Binding-site contacts:
Ligand atom O25 contacts residue ALA184 of chain 1.A at 3.5 Å.
Ligand atom C11 contacts residue ASP127 of chain 1.A at 3.8 Å.
Ligand atom F40 contacts residue ARG171 of chain 1.A at 3.4 Å.
Ligand atom N34 contacts residue MET123 of chain 1.A at 3.1 Å (h-bond).
Ligand atom C15 contacts residue TYR193 of chain 1.A at 3.6 Å (hydrophobic).
Ligand atom C21 contacts residue ASP185 of chain 1.A at 3.7 Å.
Ligand atom F41 contacts residue TYR193 of chain 1.A at 3.3 Å.
Ligand atom C32 contacts residue MET174 of chain 1.A at 3.4 Å (hydrophobic).
Ligand atom C27 contacts residue LEU120 of chain 1.A at 3.5 Å (hydrophobic).
Ligand atom C20 contacts residue MET174 of chain 1.A at 3.7 Å (hydrophobic).
Ligand atom C31 contacts residue MET174 of chain 1.A at 3.8 Å (hydrophobic).
Ligand atom C37 contacts residue MET174 of chain 1.A at 3.5 Å (hydrophobic).
Ligand atom C09 contacts residue ASN130 of chain 1.A at 3.4 Å.
Ligand atom N10 contacts residue ASP127 of chain 1.A at 3.0 Å (salt-bridge).
Ligand atom C35 contacts residue TYR122 of chain 1.A at 3.8 Å (hydrophobic).
Ligand atom C35 contacts residue MET123 of chain 1.A at 3.1 Å (hydrophobic).
Ligand atom C12 contacts residue ASP127 of chain 1.A at 3.8 Å.
Ligand atom F40 contacts residue TYR193 of chain 1.A at 3.7 Å.
Ligand atom C07 contacts residue ASP127 of chain 1.A at 3.8 Å.
Ligand atom F39 contacts residue ASP127 of chain 1.A at 2.8 Å.
Ligand atom C18 contacts residue ILE47 of chain 1.A at 3.5 Å (hydrophobic).
Ligand atom O25 contacts residue ALA189 of chain 1.A at 3.7 Å.
Ligand atom C30 contacts residue PRO121 of chain 1.A at 3.2 Å (hydrophobic).
Ligand atom C03 contacts residue TYR122 of chain 1.A at 3.7 Å (hydrophobic).
Ligand atom C15 contacts residue ARG171 of chain 1.A at 3.5 Å.
Ligand atom C36 contacts residue ILE47 of chain 1.A at 3.6 Å (hydrophobic).
Ligand atom C22 contacts residue TYR193 of chain 1.A at 3.6 Å (hydrophobic).
Ligand atom C33 contacts residue MET174 of chain 1.A at 3.7 Å (hydrophobic).
Ligand atom C01 contacts residue ILE47 of chain 1.A at 3.2 Å (hydrophobic).
Ligand atom N10 contacts residue ASN130 of chain 1.A at 3.4 Å (h-bond).
Ligand atom N24 contacts residue TYR193 of chain 1.A at 3.6 Å.
Ligand atom F39 contacts residue ASN130 of chain 1.A at 3.1 Å.
Ligand atom N23 contacts residue TYR193 of chain 1.A at 3.4 Å.
Ligand atom C31 contacts residue ALA71 of chain 1.A at 3.8 Å (hydrophobic).
Ligand atom O25 contacts residue ASP185 of chain 1.A at 3.1 Å (salt-bridge).
Ligand atom C21 contacts residue TYR193 of chain 1.A at 3.8 Å (hydrophobic).
Ligand atom C20 contacts residue ARG171 of chain 1.A at 3.5 Å.
Ligand atom C21 contacts residue ALA184 of chain 1.A at 3.8 Å (hydrophobic).
Ligand atom C26 contacts residue TYR193 of chain 1.A at 3.2 Å (hydrophobic).
Ligand atom C30 contacts residue ALA71 of chain 1.A at 3.5 Å (hydrophobic).

This small molecule binds to this protein.
Small molecule (SMILES): O=C1NCCCCn2cc(cn2)-c2cnc3ccc(cc3c2)CCn2nc(ccc2=O)-c2ccc1c(C(F)(F)F)c2

Sequence of chain 1.A:
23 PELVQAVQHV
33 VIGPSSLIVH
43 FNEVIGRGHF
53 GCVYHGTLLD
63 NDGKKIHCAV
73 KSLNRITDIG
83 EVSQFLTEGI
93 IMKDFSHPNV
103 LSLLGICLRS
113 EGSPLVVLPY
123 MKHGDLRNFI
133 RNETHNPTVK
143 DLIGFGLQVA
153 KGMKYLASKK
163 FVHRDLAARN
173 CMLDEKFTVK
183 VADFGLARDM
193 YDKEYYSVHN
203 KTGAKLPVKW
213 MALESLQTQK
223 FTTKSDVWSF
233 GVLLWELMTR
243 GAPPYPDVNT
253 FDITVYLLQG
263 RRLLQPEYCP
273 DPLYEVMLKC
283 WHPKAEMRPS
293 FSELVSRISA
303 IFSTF